Binding-site contacts:
Ligand atom C22 contacts residue ILE42 of chain 1.A at 3.8 Å (hydrophobic).
Ligand atom C27 contacts residue TYR95 of chain 1.A at 3.6 Å (hydrophobic).
Ligand atom C26 contacts residue PHE34 of chain 1.A at 3.6 Å (hydrophobic).
Ligand atom O18 contacts residue TYR88 of chain 1.A at 3.6 Å.
Ligand atom N12 contacts residue PHE33 of chain 1.A at 3.6 Å.
Ligand atom N13 contacts residue TYR95 of chain 1.A at 3.9 Å.
Ligand atom C15 contacts residue TYR95 of chain 1.A at 3.7 Å (hydrophobic).
Ligand atom N23 contacts residue ASN89 of chain 1.A at 2.9 Å (h-bond).
Ligand atom C26 contacts residue VAL38 of chain 1.A at 3.6 Å (hydrophobic).
Ligand atom C06 contacts residue PHE33 of chain 1.A at 3.8 Å (hydrophobic).
Ligand atom C17 contacts residue ALA43 of chain 1.A at 3.8 Å (hydrophobic).
Ligand atom C06 contacts residue PRO37 of chain 1.A at 3.5 Å (hydrophobic).
Ligand atom N16 contacts residue TYR95 of chain 1.A at 3.5 Å.
Ligand atom C10 contacts residue ILE42 of chain 1.A at 3.9 Å (hydrophobic).
Ligand atom C10 contacts residue TYR95 of chain 1.A at 3.9 Å (hydrophobic).
Ligand atom C25 contacts residue VAL38 of chain 1.A at 3.5 Å (hydrophobic).
Ligand atom C17 contacts residue TYR95 of chain 1.A at 3.6 Å (hydrophobic).
Ligand atom C11 contacts residue TYR95 of chain 1.A at 3.5 Å (hydrophobic).
Ligand atom C06 contacts residue PHE36 of chain 1.A at 3.4 Å (hydrophobic).
Ligand atom C14 contacts residue TYR95 of chain 1.A at 3.8 Å (hydrophobic).
Ligand atom C17 contacts residue ASN89 of chain 1.A at 3.6 Å.
Ligand atom C03 contacts residue PHE33 of chain 1.A at 3.9 Å (hydrophobic).
Ligand atom N04 contacts residue PHE33 of chain 1.A at 3.7 Å.
Ligand atom O21 contacts residue ILE42 of chain 1.A at 3.6 Å (h-bond).
Ligand atom N04 contacts residue GLY32 of chain 1.A at 3.2 Å (h-bond).
Ligand atom C27 contacts residue ILE42 of chain 1.A at 3.6 Å (hydrophobic).
Ligand atom N13 contacts residue VAL38 of chain 1.A at 3.8 Å.
Ligand atom C22 contacts residue TYR95 of chain 1.A at 3.4 Å (hydrophobic).
Ligand atom O08 contacts residue ILE42 of chain 1.A at 3.4 Å.
Ligand atom N16 contacts residue ALA43 of chain 1.A at 3.9 Å.
Ligand atom C20 contacts residue TYR88 of chain 1.A at 3.9 Å (hydrophobic).
Ligand atom O18 contacts residue ASN89 of chain 1.A at 3.3 Å (h-bond).
Ligand atom N24 contacts residue ASN89 of chain 1.A at 3.4 Å (h-bond).
Ligand atom O21 contacts residue TYR95 of chain 1.A at 3.6 Å.
Ligand atom O07 contacts residue PHE36 of chain 1.A at 3.5 Å.
Ligand atom C26 contacts residue PHE33 of chain 1.A at 3.4 Å (hydrophobic).
Ligand atom N16 contacts residue ASN89 of chain 1.A at 3.1 Å (h-bond).
Ligand atom O07 contacts residue GLY32 of chain 1.A at 3.6 Å (h-bond).
Ligand atom C10 contacts residue PHE33 of chain 1.A at 3.8 Å (hydrophobic).
Ligand atom C09 contacts residue PHE33 of chain 1.A at 3.5 Å (hydrophobic).

Sequence of chain 1.A:
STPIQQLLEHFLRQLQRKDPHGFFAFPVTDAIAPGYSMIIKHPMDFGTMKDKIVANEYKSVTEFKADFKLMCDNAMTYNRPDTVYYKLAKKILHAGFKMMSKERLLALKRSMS

This protein binds this small molecule.
Small molecule (SMILES): CCOC(=O)Nc1cc(-c2ccc(C)c(NS(C)(=O)=O)c2)nn2c(C)nnc12